This small molecule binds to this protein.
Small molecule (SMILES): [NH2+]=C1NC[C@@H](CCC(=O)O)N1

Sequence of chain 2.A:
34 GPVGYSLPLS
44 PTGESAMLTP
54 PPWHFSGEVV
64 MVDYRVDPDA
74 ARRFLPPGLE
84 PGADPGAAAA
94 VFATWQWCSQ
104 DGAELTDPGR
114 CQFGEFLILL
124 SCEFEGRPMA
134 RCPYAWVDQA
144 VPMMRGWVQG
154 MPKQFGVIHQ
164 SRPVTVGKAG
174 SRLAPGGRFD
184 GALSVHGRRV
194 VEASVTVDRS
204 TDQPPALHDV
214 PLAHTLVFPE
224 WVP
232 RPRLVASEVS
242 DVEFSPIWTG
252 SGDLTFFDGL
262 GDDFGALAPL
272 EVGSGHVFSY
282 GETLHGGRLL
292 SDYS

Binding-site contacts:
Ligand atom C07 contacts residue LYS156 of chain 2.A at 3.5 Å.
Ligand atom O01 contacts residue GLN152 of chain 2.A at 2.9 Å (h-bond).
Ligand atom C04 contacts residue PRO145 of chain 2.A at 3.8 Å (hydrophobic).
Ligand atom N11 contacts residue LEU120 of chain 2.A at 3.8 Å.
Ligand atom O03 contacts residue ARG148 of chain 2.A at 2.7 Å (salt-bridge).
Ligand atom C02 contacts residue PHE116 of chain 2.A at 4.3 Å (hydrophobic).
Ligand atom C10 contacts residue MET154 of chain 2.A at 4.3 Å (hydrophobic).
Ligand atom N12 contacts residue LYS156 of chain 2.A at 4.0 Å.
Ligand atom C08 contacts residue PHE58 of chain 2.A at 4.2 Å (hydrophobic).
Ligand atom O03 contacts residue PHE116 of chain 2.A at 3.5 Å.
Ligand atom C02 contacts residue GLN152 of chain 2.A at 3.8 Å.
Ligand atom O01 contacts residue ARG148 of chain 2.A at 2.8 Å (salt-bridge).
Ligand atom C10 contacts residue TRP98 of chain 2.A at 4.3 Å (hydrophobic).
Ligand atom C08 contacts residue LEU285 of chain 2.A at 4.3 Å (hydrophobic).
Ligand atom C02 contacts residue PHE58 of chain 2.A at 4.0 Å (hydrophobic).
Ligand atom C06 contacts residue LYS156 of chain 2.A at 2.4 Å.
Ligand atom C04 contacts residue LYS156 of chain 2.A at 1.3 Å.
Ligand atom C06 contacts residue GLN152 of chain 2.A at 3.8 Å.
Ligand atom C02 contacts residue ARG148 of chain 2.A at 3.4 Å.
Ligand atom C02 contacts residue LYS156 of chain 2.A at 2.4 Å.
Ligand atom O01 contacts residue LYS156 of chain 2.A at 3.4 Å (salt-bridge).
Ligand atom N12 contacts residue TRP98 of chain 2.A at 4.3 Å.
Ligand atom C02 contacts residue PRO145 of chain 2.A at 3.9 Å (hydrophobic).
Ligand atom C07 contacts residue GLU118 of chain 2.A at 3.7 Å.
Ligand atom C10 contacts residue GLU118 of chain 2.A at 3.4 Å.
Ligand atom C06 contacts residue MET154 of chain 2.A at 4.0 Å (hydrophobic).
Ligand atom C06 contacts residue GLU118 of chain 2.A at 3.9 Å.
Ligand atom N12 contacts residue GLU118 of chain 2.A at 2.6 Å (salt-bridge).
Ligand atom C07 contacts residue PHE58 of chain 2.A at 4.1 Å (hydrophobic).
Ligand atom C04 contacts residue GLN152 of chain 2.A at 3.9 Å.
Ligand atom O01 contacts residue PHE58 of chain 2.A at 3.6 Å.
Ligand atom O03 contacts residue PRO145 of chain 2.A at 3.4 Å.
Ligand atom N11 contacts residue GLU118 of chain 2.A at 2.8 Å (salt-bridge).
Ligand atom C04 contacts residue GLY149 of chain 2.A at 4.3 Å.
Ligand atom O03 contacts residue PHE58 of chain 2.A at 3.8 Å.
Ligand atom C08 contacts residue GLU283 of chain 2.A at 4.1 Å.
Ligand atom O03 contacts residue LYS156 of chain 2.A at 2.9 Å (salt-bridge).
Ligand atom N09 contacts residue GLU283 of chain 2.A at 3.9 Å.
Ligand atom C08 contacts residue GLN152 of chain 2.A at 4.2 Å.
Ligand atom N11 contacts residue TRP98 of chain 2.A at 3.7 Å.